This small molecule binds to this protein.
Small molecule (SMILES): CC(=O)N[C@H]1[C@H](O[C@H]2[C@H](O)[C@@H](NC(C)=O)CO[C@@H]2CO)O[C@H](CO)[C@@H](O)[C@@H]1O

Binding-site contacts:
Ligand atom C7 contacts residue GLU941 of chain 4.D at 4.0 Å.
Ligand atom N2 contacts residue GLU941 of chain 4.D at 3.8 Å.
Ligand atom C4 contacts residue ASN1134 of chain 4.D at 4.2 Å.
Ligand atom C1 contacts residue ASN1134 of chain 4.D at 1.4 Å.
Ligand atom C8 contacts residue HIS1132 of chain 4.D at 3.2 Å.
Ligand atom O5 contacts residue ASN1134 of chain 4.D at 2.4 Å (h-bond).
Ligand atom N2 contacts residue HIS1132 of chain 4.D at 4.0 Å.
Ligand atom C8 contacts residue GLU941 of chain 4.D at 4.0 Å.
Ligand atom C5 contacts residue SER943 of chain 4.D at 4.5 Å.
Ligand atom N2 contacts residue ASN1134 of chain 4.D at 2.9 Å (h-bond).
Ligand atom C2 contacts residue ASN1134 of chain 4.D at 2.5 Å.
Ligand atom C4 contacts residue SER943 of chain 4.D at 4.1 Å.
Ligand atom O7 contacts residue SER943 of chain 4.D at 3.8 Å.
Ligand atom O3 contacts residue SER943 of chain 4.D at 4.0 Å.
Ligand atom C3 contacts residue ASN1134 of chain 4.D at 3.8 Å.
Ligand atom C7 contacts residue HIS1132 of chain 4.D at 4.1 Å.
Ligand atom C2 contacts residue SER943 of chain 4.D at 4.5 Å.
Ligand atom C8 contacts residue SER1133 of chain 4.D at 4.5 Å.
Ligand atom O6 contacts residue SER943 of chain 4.D at 4.1 Å.
Ligand atom C7 contacts residue ASN1134 of chain 4.D at 4.1 Å.
Ligand atom C5 contacts residue ASN1134 of chain 4.D at 3.7 Å.

Sequence of chain 4.D:
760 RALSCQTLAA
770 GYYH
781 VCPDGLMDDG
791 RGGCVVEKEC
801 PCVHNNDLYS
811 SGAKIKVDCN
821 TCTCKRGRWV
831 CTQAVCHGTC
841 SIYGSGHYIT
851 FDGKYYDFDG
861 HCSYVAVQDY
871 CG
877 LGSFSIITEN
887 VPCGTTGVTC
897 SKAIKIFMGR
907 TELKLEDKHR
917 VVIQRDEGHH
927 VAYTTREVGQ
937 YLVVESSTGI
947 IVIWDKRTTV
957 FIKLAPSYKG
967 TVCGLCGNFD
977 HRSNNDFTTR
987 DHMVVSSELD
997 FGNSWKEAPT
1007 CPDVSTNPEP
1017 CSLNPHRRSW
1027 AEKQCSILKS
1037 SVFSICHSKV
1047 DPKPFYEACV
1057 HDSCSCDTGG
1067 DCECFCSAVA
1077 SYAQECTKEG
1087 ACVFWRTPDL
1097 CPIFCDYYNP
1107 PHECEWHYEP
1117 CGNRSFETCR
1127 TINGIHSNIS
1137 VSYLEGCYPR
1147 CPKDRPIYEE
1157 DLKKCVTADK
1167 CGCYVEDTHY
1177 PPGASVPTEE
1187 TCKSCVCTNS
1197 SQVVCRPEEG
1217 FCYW